A protein and the small-molecule ligand that binds it are described below.
Small molecule (SMILES): C=CC1=C(C)C2=Cc3c(C)c(CCC(=O)O)c4n3[Ir]35(C=O)<-N6=C(C=c7c(C=C)c(C)c(n73)=CC1=N->52)C(C)=C(CCC(=O)O)C6=C4

Binding-site contacts:
Ligand atom CAB contacts residue GLY230 of chain 1.B at 3.4 Å.
Ligand atom CHA contacts residue GLY334 of chain 1.B at 3.6 Å.
Ligand atom CMA contacts residue SER326 of chain 1.B at 3.7 Å.
Ligand atom CGD contacts residue HIS332 of chain 1.B at 3.5 Å.
Ligand atom O1D contacts residue HIS332 of chain 1.B at 3.1 Å (h-bond).
Ligand atom CGA contacts residue ARG276 of chain 1.B at 3.5 Å.
Ligand atom CMB contacts residue SER326 of chain 1.B at 3.6 Å.
Ligand atom O2A contacts residue ARG276 of chain 1.B at 3.5 Å (salt-bridge).
Ligand atom C3B contacts residue PHE327 of chain 1.B at 3.6 Å (hydrophobic).
Ligand atom O1D contacts residue LEU86 of chain 1.B at 3.4 Å.
Ligand atom O2A contacts residue THR274 of chain 1.B at 3.0 Å (h-bond).
Ligand atom O2D contacts residue HIS93 of chain 1.B at 2.5 Å (h-bond).
Ligand atom O2D contacts residue ARG97 of chain 1.B at 2.9 Å (salt-bridge).
Ligand atom C1C contacts residue GLY227 of chain 1.B at 3.5 Å.
Ligand atom CAB contacts residue THR231 of chain 1.B at 3.6 Å.
Ligand atom O2D contacts residue HIS332 of chain 1.B at 3.3 Å.
Ligand atom CBB contacts residue PRO270 of chain 1.B at 3.6 Å (hydrophobic).
Ligand atom CBB contacts residue GLY230 of chain 1.B at 3.3 Å.
Ligand atom CMA contacts residue GLY328 of chain 1.B at 3.4 Å.
Ligand atom CBC contacts residue LEU223 of chain 1.B at 3.3 Å (hydrophobic).
Ligand atom C1B contacts residue PHE327 of chain 1.B at 3.6 Å (hydrophobic).
Ligand atom CAD contacts residue LEU86 of chain 1.B at 3.5 Å (hydrophobic).
Ligand atom CGD contacts residue HIS93 of chain 1.B at 3.4 Å.
Ligand atom CHB contacts residue SER326 of chain 1.B at 3.5 Å.
Ligand atom CMC contacts residue THR231 of chain 1.B at 3.4 Å.
Ligand atom CMD contacts residue LEU335 of chain 1.B at 3.5 Å (hydrophobic).
Ligand atom CBD contacts residue HIS332 of chain 1.B at 3.3 Å.
Ligand atom O1D contacts residue HIS93 of chain 1.B at 3.6 Å (h-bond).
Ligand atom O1D contacts residue MET85 of chain 1.B at 3.5 Å.
Ligand atom CGA contacts residue THR274 of chain 1.B at 3.5 Å.
Ligand atom CAA contacts residue HIS332 of chain 1.B at 3.5 Å.
Ligand atom CMC contacts residue GLY227 of chain 1.B at 3.4 Å.
Ligand atom C3C contacts residue GLY336 of chain 1.B at 3.6 Å.
Ligand atom CGD contacts residue ARG97 of chain 1.B at 3.6 Å.
Ligand atom O1A contacts residue ARG276 of chain 1.B at 2.6 Å (salt-bridge).
Ligand atom C2B contacts residue PHE327 of chain 1.B at 3.6 Å (hydrophobic).
Ligand atom CMA contacts residue PHE327 of chain 1.B at 3.4 Å (hydrophobic).
Ligand atom CBD contacts residue ARG97 of chain 1.B at 3.4 Å.
Ligand atom C2C contacts residue GLY227 of chain 1.B at 3.2 Å.
Ligand atom O2D contacts residue ILE331 of chain 1.B at 3.5 Å (h-bond).

Sequence of chain 1.B:
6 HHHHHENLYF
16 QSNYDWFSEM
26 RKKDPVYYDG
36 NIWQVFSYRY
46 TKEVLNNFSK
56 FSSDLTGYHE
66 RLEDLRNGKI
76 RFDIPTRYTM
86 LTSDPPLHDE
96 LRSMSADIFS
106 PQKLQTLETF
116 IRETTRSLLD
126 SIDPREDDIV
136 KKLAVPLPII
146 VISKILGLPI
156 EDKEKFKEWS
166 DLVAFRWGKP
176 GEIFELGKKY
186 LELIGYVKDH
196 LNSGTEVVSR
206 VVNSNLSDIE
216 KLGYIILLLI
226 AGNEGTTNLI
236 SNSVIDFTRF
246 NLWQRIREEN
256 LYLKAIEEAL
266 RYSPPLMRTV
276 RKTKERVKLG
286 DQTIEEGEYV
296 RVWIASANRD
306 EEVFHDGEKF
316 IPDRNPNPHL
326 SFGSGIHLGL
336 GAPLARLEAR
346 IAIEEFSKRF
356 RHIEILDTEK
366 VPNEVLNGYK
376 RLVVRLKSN